Binding-site contacts:
Ligand atom C2A contacts residue MET182 of chain 1.H at 3.6 Å (hydrophobic).
Ligand atom C8 contacts residue GLY88 of chain 1.H at 3.6 Å.
Ligand atom C8 contacts residue ALA87 of chain 1.H at 3.4 Å (hydrophobic).
Ligand atom C5A contacts residue PHE161 of chain 1.H at 3.5 Å (hydrophobic).
Ligand atom C3A contacts residue MET182 of chain 1.H at 3.7 Å (hydrophobic).
Ligand atom C21 contacts residue PHE115 of chain 1.D at 3.7 Å (hydrophobic).
Ligand atom N7 contacts residue ALA87 of chain 1.H at 3.5 Å.
Ligand atom C10 contacts residue VAL86 of chain 1.H at 3.2 Å (hydrophobic).
Ligand atom C6 contacts residue ILE162 of chain 1.H at 3.8 Å (hydrophobic).
Ligand atom O3A contacts residue GLU183 of chain 1.H at 2.8 Å (salt-bridge).
Ligand atom C2A contacts residue GLU183 of chain 1.H at 3.5 Å.
Ligand atom O3A contacts residue ALA18 of chain 1.H at 3.6 Å.
Ligand atom N7 contacts residue PHE161 of chain 1.H at 3.7 Å.
Ligand atom C21 contacts residue ILE60 of chain 1.H at 3.7 Å (hydrophobic).
Ligand atom N1 contacts residue ILE162 of chain 1.H at 2.9 Å (h-bond).
Ligand atom N1 contacts residue CYS180 of chain 1.H at 3.6 Å.
Ligand atom C5 contacts residue PHE161 of chain 1.H at 3.4 Å (hydrophobic).
Ligand atom N7 contacts residue ASP206 of chain 1.H at 2.7 Å (salt-bridge).
Ligand atom N6 contacts residue PHE161 of chain 1.H at 3.4 Å.
Ligand atom C5 contacts residue ASP206 of chain 1.H at 3.7 Å.
Ligand atom C20 contacts residue PHE115 of chain 1.D at 3.8 Å (hydrophobic).
Ligand atom C3A contacts residue GLU183 of chain 1.H at 3.5 Å.
Ligand atom C20 contacts residue ILE60 of chain 1.H at 3.7 Å (hydrophobic).
Ligand atom C2 contacts residue PHE161 of chain 1.H at 3.7 Å (hydrophobic).
Ligand atom C8 contacts residue SER205 of chain 1.H at 3.4 Å.
Ligand atom O3A contacts residue ILE60 of chain 1.H at 3.5 Å.
Ligand atom N6 contacts residue ASP206 of chain 1.H at 3.0 Å (salt-bridge).
Ligand atom C2 contacts residue GLU160 of chain 1.H at 3.5 Å.
Ligand atom N7 contacts residue SER205 of chain 1.H at 3.6 Å.
Ligand atom C1A contacts residue PHE216 of chain 1.H at 3.6 Å (hydrophobic).
Ligand atom C25 contacts residue HIS117 of chain 1.D at 3.2 Å.
Ligand atom N6 contacts residue ILE162 of chain 1.H at 2.8 Å (h-bond).
Ligand atom C2 contacts residue ILE162 of chain 1.H at 3.7 Å (hydrophobic).
Ligand atom N3 contacts residue MET182 of chain 1.H at 3.6 Å.
Ligand atom N3 contacts residue GLU181 of chain 1.H at 3.5 Å.
Ligand atom C5 contacts residue GLY88 of chain 1.H at 3.7 Å.
Ligand atom C8 contacts residue ASP206 of chain 1.H at 3.5 Å.
Ligand atom C6 contacts residue PHE161 of chain 1.H at 3.3 Å (hydrophobic).
Ligand atom N7 contacts residue GLY88 of chain 1.H at 3.3 Å (h-bond).
Ligand atom N1 contacts residue PHE161 of chain 1.H at 3.5 Å.

Sequence of chain 1.H:
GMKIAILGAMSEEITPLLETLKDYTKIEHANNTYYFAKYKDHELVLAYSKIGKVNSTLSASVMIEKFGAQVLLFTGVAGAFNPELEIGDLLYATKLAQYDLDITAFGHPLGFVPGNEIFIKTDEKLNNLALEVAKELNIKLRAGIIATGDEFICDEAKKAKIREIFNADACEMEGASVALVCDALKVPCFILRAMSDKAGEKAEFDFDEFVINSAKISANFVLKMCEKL

Sequence of chain 1.D:
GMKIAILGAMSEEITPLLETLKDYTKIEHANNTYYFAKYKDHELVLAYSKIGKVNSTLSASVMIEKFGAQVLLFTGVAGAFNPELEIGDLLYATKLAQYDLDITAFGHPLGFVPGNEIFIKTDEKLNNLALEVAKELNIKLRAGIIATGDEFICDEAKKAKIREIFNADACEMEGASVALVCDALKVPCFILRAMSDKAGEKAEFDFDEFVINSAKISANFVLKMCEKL

This protein binds this small molecule.
Small molecule (SMILES): CCCCCCSC[C@H]1CN(Cc2c[nH]c3c(N)ncnc23)C[C@@H]1O